Binding-site contacts:
Ligand atom C4 contacts residue ILE790 of chain 1.B at 4.0 Å (hydrophobic).
Ligand atom C7 contacts residue TYR792 of chain 1.B at 3.6 Å (hydrophobic).
Ligand atom C7 contacts residue ASN705 of chain 1.A at 4.0 Å.
Ligand atom O6 contacts residue ASN705 of chain 1.A at 4.0 Å.
Ligand atom C4 contacts residue ASN705 of chain 1.A at 4.2 Å.
Ligand atom C3 contacts residue ASN705 of chain 1.A at 3.8 Å.
Ligand atom N2 contacts residue TYR792 of chain 1.B at 4.0 Å.
Ligand atom C5 contacts residue ASN705 of chain 1.A at 3.7 Å.
Ligand atom C2 contacts residue TYR792 of chain 1.B at 3.7 Å (hydrophobic).
Ligand atom C5 contacts residue ILE790 of chain 1.B at 4.5 Å (hydrophobic).
Ligand atom C1 contacts residue ASN705 of chain 1.A at 1.4 Å.
Ligand atom C1 contacts residue TYR792 of chain 1.B at 4.2 Å (hydrophobic).
Ligand atom N2 contacts residue ASN705 of chain 1.A at 2.9 Å (h-bond).
Ligand atom C6 contacts residue ILE790 of chain 1.B at 3.8 Å (hydrophobic).
Ligand atom O7 contacts residue TYR792 of chain 1.B at 3.1 Å.
Ligand atom C2 contacts residue ASN705 of chain 1.A at 2.5 Å.
Ligand atom O5 contacts residue ASN705 of chain 1.A at 2.4 Å (h-bond).
Ligand atom O6 contacts residue ILE790 of chain 1.B at 4.3 Å.
Ligand atom O4 contacts residue ILE790 of chain 1.B at 4.0 Å.

Sequence of chain 1.A:
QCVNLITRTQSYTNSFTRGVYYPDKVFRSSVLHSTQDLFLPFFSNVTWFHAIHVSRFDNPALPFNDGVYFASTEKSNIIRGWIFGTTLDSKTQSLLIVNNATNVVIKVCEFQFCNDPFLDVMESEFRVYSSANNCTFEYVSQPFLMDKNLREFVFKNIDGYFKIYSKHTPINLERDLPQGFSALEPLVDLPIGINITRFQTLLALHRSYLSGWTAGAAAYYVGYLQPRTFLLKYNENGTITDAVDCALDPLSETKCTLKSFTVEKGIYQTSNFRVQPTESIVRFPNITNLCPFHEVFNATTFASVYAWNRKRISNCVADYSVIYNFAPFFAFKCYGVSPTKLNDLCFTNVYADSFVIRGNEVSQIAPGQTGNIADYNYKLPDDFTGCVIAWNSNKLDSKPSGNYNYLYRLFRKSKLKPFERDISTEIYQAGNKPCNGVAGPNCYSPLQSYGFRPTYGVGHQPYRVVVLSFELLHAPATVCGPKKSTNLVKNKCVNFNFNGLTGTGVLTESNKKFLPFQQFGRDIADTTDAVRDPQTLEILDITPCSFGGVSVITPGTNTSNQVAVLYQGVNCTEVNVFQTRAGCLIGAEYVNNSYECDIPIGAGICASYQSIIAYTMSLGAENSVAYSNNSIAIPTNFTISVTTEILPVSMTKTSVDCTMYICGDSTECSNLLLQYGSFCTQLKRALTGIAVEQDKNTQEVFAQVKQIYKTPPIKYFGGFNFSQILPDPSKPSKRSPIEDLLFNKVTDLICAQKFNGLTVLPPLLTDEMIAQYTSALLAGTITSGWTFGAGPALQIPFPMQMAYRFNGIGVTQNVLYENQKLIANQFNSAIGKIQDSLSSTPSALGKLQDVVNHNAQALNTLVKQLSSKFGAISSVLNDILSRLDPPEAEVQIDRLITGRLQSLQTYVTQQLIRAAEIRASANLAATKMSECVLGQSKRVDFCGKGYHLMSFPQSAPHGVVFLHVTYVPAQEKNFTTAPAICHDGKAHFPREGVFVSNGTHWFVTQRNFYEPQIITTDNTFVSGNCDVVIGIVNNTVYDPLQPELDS

A protein and the small-molecule ligand that binds it are described below.
Small molecule (SMILES): CC(=O)N[C@@H]1[C@@H](O)[C@H](O)[C@@H](CO)O[C@H]1O

Sequence of chain 1.B:
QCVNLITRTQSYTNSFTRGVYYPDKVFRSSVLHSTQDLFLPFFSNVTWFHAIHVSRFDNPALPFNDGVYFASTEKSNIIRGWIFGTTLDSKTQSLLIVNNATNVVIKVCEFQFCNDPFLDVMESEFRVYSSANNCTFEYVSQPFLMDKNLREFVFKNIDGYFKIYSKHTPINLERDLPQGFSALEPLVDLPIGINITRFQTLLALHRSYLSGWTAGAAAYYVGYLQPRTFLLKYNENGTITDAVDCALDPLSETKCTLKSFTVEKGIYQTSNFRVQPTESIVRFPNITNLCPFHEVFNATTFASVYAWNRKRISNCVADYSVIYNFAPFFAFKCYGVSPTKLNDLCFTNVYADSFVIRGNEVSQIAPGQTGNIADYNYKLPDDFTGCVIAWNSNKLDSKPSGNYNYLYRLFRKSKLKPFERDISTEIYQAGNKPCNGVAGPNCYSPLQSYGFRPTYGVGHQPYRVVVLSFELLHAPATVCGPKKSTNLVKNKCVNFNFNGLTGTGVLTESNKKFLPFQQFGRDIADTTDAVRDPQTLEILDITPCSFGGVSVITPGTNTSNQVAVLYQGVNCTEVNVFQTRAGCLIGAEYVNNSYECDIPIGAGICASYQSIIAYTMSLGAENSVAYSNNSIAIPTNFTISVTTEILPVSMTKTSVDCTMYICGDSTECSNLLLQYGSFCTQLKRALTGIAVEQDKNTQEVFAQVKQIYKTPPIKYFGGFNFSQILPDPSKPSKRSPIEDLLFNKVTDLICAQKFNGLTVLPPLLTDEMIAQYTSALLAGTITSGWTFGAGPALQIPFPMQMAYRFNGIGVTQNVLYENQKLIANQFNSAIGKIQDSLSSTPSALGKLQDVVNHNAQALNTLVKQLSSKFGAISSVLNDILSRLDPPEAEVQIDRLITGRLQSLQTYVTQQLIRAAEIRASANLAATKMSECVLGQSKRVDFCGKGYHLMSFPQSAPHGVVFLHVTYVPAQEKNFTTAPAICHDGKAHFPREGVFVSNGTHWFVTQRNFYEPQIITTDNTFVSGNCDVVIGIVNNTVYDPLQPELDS